Sequence of chain 1.C:
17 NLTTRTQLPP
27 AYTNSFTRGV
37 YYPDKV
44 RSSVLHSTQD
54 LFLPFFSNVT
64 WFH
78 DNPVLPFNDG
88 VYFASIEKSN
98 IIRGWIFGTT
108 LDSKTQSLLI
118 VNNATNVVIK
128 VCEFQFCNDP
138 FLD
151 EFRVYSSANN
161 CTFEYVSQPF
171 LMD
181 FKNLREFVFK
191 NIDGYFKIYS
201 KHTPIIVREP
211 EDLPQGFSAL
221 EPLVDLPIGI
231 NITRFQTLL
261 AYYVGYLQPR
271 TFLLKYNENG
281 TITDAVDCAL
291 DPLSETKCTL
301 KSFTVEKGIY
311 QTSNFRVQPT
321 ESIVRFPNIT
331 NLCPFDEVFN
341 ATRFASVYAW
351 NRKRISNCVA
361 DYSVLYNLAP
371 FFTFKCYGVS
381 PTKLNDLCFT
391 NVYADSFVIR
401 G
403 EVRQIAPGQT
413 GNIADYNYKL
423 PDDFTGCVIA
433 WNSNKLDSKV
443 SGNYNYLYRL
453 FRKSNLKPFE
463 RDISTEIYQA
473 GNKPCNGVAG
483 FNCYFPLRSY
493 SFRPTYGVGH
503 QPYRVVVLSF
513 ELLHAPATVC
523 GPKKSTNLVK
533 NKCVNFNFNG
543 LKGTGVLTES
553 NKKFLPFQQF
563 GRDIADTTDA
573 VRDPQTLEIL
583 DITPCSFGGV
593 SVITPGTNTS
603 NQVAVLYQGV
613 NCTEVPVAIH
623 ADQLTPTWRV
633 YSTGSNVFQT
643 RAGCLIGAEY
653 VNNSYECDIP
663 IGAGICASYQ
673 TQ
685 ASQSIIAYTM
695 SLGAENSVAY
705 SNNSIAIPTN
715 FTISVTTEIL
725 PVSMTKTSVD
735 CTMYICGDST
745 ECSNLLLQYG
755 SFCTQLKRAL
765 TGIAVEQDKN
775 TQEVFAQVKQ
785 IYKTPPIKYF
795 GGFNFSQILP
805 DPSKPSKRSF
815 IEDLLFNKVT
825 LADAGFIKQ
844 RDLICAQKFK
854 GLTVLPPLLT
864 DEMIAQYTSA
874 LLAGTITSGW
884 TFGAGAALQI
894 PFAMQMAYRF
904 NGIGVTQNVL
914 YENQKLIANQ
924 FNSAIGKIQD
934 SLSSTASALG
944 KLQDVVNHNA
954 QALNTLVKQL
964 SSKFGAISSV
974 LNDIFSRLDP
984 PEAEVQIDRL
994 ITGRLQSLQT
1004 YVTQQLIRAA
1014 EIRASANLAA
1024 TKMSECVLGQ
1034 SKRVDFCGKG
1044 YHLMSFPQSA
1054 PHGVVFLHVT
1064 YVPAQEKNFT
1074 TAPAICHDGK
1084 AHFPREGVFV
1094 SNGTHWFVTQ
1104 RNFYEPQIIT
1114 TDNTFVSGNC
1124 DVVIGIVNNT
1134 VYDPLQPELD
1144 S

Binding-site contacts:
Ligand atom C5 contacts residue ASN714 of chain 1.C at 3.7 Å.
Ligand atom O5 contacts residue GLN1068 of chain 1.C at 3.9 Å.
Ligand atom N2 contacts residue GLN1068 of chain 1.C at 4.1 Å.
Ligand atom C8 contacts residue GLN1068 of chain 1.C at 4.0 Å.
Ligand atom C1 contacts residue GLN1068 of chain 1.C at 3.6 Å.
Ligand atom C5 contacts residue GLN923 of chain 1.C at 3.5 Å.
Ligand atom O7 contacts residue ASN714 of chain 1.C at 3.6 Å.
Ligand atom C1 contacts residue ASN714 of chain 1.C at 1.4 Å.
Ligand atom C5 contacts residue LEU919 of chain 1.C at 4.1 Å (hydrophobic).
Ligand atom O7 contacts residue GLN1068 of chain 1.C at 2.7 Å (h-bond).
Ligand atom O5 contacts residue ASN714 of chain 1.C at 2.4 Å (h-bond).
Ligand atom C7 contacts residue GLN1068 of chain 1.C at 3.4 Å.
Ligand atom C1 contacts residue GLN923 of chain 1.C at 4.5 Å.
Ligand atom C4 contacts residue LEU919 of chain 1.C at 4.2 Å (hydrophobic).
Ligand atom N2 contacts residue ASN714 of chain 1.C at 2.9 Å (h-bond).
Ligand atom C6 contacts residue GLN923 of chain 1.C at 3.5 Å.
Ligand atom C4 contacts residue ASN714 of chain 1.C at 4.2 Å.
Ligand atom C7 contacts residue ASN714 of chain 1.C at 3.5 Å.
Ligand atom C3 contacts residue ASN714 of chain 1.C at 3.8 Å.
Ligand atom C1 contacts residue PHE715 of chain 1.C at 4.5 Å (hydrophobic).
Ligand atom O5 contacts residue PHE715 of chain 1.C at 4.2 Å.
Ligand atom O5 contacts residue GLN923 of chain 1.C at 3.8 Å.
Ligand atom O4 contacts residue LEU919 of chain 1.C at 3.6 Å.
Ligand atom C2 contacts residue ASN714 of chain 1.C at 2.5 Å.
Ligand atom C1 contacts residue LEU919 of chain 1.C at 4.3 Å (hydrophobic).
Ligand atom C3 contacts residue LEU919 of chain 1.C at 4.0 Å (hydrophobic).
Ligand atom C2 contacts residue GLN1068 of chain 1.C at 3.6 Å.

A small-molecule ligand and the protein it binds are described below.
Small molecule (SMILES): CC(=O)N[C@@H]1[C@@H](O)[C@H](O)[C@@H](CO)O[C@H]1O